Sequence of chain 2.A:
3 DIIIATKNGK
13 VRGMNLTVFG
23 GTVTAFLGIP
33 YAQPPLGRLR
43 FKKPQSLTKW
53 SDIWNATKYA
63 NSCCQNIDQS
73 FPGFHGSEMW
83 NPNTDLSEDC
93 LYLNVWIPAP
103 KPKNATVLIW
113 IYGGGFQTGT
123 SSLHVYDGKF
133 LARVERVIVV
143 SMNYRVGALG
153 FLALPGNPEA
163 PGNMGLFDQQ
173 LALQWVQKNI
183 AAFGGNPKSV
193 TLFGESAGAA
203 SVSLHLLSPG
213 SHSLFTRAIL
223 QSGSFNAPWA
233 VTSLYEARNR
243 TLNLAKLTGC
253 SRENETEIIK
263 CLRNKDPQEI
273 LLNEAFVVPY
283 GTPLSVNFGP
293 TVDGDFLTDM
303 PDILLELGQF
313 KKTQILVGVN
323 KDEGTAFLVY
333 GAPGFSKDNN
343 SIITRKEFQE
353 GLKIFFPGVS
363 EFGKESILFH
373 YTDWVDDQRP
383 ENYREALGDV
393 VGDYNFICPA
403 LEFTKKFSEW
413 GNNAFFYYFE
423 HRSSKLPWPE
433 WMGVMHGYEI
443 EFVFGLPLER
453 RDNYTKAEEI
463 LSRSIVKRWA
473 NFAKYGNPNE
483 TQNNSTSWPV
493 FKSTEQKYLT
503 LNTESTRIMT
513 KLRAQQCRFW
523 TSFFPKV

The small molecule below binds the protein below.
Small molecule (SMILES): CC(=O)N[C@@H]1[C@@H](O)[C@H](O)[C@@H](CO)O[C@H]1O

Binding-site contacts:
Ligand atom C2 contacts residue GLU238 of chain 2.A at 4.3 Å.
Ligand atom C7 contacts residue ASN241 of chain 2.A at 3.5 Å.
Ligand atom C6 contacts residue ASN241 of chain 2.A at 4.4 Å.
Ligand atom O7 contacts residue GLU238 of chain 2.A at 3.8 Å.
Ligand atom O3 contacts residue ASN241 of chain 2.A at 4.2 Å.
Ligand atom C2 contacts residue ASN241 of chain 2.A at 2.4 Å.
Ligand atom N2 contacts residue ASN241 of chain 2.A at 3.1 Å (h-bond).
Ligand atom C1 contacts residue ASN241 of chain 2.A at 1.4 Å.
Ligand atom C5 contacts residue ASN241 of chain 2.A at 3.7 Å.
Ligand atom C3 contacts residue ASN241 of chain 2.A at 3.7 Å.
Ligand atom O3 contacts residue GLU238 of chain 2.A at 4.4 Å.
Ligand atom O5 contacts residue ASN241 of chain 2.A at 2.4 Å (h-bond).
Ligand atom C4 contacts residue ASN241 of chain 2.A at 4.2 Å.
Ligand atom O7 contacts residue TYR237 of chain 2.A at 4.1 Å.
Ligand atom O3 contacts residue TYR282 of chain 2.A at 4.2 Å.
Ligand atom O7 contacts residue ASN241 of chain 2.A at 3.3 Å (h-bond).